Sequence of chain 1.C:
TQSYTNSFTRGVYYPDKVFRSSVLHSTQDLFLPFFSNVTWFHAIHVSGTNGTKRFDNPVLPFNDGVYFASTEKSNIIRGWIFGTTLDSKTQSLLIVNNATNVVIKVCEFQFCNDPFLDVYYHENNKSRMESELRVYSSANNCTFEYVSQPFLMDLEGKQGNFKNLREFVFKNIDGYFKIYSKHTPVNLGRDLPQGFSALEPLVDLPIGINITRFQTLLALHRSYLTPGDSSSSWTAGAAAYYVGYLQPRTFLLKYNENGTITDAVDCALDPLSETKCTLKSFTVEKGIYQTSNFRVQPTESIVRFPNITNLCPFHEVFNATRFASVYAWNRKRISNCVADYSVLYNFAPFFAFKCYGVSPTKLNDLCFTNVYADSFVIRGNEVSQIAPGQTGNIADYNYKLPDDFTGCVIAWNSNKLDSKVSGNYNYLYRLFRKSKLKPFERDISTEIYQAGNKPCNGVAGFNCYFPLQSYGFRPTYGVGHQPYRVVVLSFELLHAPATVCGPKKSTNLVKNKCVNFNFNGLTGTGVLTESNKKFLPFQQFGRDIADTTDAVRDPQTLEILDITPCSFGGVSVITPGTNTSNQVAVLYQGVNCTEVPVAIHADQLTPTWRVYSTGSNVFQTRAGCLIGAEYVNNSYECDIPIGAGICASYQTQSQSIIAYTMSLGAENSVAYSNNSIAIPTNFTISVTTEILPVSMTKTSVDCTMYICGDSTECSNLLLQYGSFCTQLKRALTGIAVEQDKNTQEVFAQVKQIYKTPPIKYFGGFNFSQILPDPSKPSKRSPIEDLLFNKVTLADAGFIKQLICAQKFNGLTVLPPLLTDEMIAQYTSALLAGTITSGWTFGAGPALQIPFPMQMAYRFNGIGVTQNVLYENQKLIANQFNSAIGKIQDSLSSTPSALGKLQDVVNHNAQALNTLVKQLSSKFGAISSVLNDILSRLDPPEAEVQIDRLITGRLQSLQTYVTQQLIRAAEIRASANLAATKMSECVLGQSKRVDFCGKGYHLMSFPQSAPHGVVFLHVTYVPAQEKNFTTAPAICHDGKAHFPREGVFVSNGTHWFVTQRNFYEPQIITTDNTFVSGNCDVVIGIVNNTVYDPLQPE

This small molecule binds to this protein.
Small molecule (SMILES): CC(=O)N[C@@H]1[C@@H](O)[C@H](O)[C@@H](CO)O[C@H]1O

Binding-site contacts:
Ligand atom O5 contacts residue ASN1095 of chain 1.C at 2.4 Å (h-bond).
Ligand atom O6 contacts residue HIS1098 of chain 1.C at 3.8 Å.
Ligand atom C6 contacts residue HIS1098 of chain 1.C at 4.3 Å.
Ligand atom O7 contacts residue GLY1096 of chain 1.C at 4.3 Å.
Ligand atom C3 contacts residue ASN1095 of chain 1.C at 3.8 Å.
Ligand atom O7 contacts residue THR1097 of chain 1.C at 2.2 Å (h-bond).
Ligand atom N2 contacts residue ASN1095 of chain 1.C at 2.9 Å (h-bond).
Ligand atom O5 contacts residue PHE1100 of chain 1.C at 4.2 Å.
Ligand atom C1 contacts residue ASN1095 of chain 1.C at 1.4 Å.
Ligand atom C5 contacts residue ASN1095 of chain 1.C at 3.7 Å.
Ligand atom C5 contacts residue HIS1098 of chain 1.C at 3.8 Å.
Ligand atom O6 contacts residue PHE1100 of chain 1.C at 3.8 Å.
Ligand atom C2 contacts residue ASN1095 of chain 1.C at 2.4 Å.
Ligand atom C8 contacts residue THR1097 of chain 1.C at 4.4 Å.
Ligand atom C7 contacts residue ASN1095 of chain 1.C at 3.5 Å.
Ligand atom C3 contacts residue THR1097 of chain 1.C at 4.3 Å.
Ligand atom O5 contacts residue HIS1098 of chain 1.C at 4.5 Å.
Ligand atom C4 contacts residue ASN1095 of chain 1.C at 4.2 Å.
Ligand atom N2 contacts residue THR1097 of chain 1.C at 4.3 Å.
Ligand atom C7 contacts residue GLY1096 of chain 1.C at 4.4 Å.
Ligand atom C6 contacts residue PHE1100 of chain 1.C at 3.6 Å (hydrophobic).
Ligand atom C7 contacts residue THR1097 of chain 1.C at 3.4 Å.
Ligand atom C1 contacts residue THR1097 of chain 1.C at 4.0 Å.
Ligand atom O7 contacts residue ASN1095 of chain 1.C at 3.7 Å.
Ligand atom O7 contacts residue HIS1098 of chain 1.C at 4.3 Å.
Ligand atom O4 contacts residue HIS1098 of chain 1.C at 4.3 Å.
Ligand atom C2 contacts residue THR1097 of chain 1.C at 4.4 Å.